The protein below binds the small molecule below.
Small molecule (SMILES): OC[C@H]1O[C@@H](n2cnc3c(N[C@@H]4CCc5ccccc54)ncnc32)[C@H](O)[C@@H]1O

Sequence of chain 1.B:
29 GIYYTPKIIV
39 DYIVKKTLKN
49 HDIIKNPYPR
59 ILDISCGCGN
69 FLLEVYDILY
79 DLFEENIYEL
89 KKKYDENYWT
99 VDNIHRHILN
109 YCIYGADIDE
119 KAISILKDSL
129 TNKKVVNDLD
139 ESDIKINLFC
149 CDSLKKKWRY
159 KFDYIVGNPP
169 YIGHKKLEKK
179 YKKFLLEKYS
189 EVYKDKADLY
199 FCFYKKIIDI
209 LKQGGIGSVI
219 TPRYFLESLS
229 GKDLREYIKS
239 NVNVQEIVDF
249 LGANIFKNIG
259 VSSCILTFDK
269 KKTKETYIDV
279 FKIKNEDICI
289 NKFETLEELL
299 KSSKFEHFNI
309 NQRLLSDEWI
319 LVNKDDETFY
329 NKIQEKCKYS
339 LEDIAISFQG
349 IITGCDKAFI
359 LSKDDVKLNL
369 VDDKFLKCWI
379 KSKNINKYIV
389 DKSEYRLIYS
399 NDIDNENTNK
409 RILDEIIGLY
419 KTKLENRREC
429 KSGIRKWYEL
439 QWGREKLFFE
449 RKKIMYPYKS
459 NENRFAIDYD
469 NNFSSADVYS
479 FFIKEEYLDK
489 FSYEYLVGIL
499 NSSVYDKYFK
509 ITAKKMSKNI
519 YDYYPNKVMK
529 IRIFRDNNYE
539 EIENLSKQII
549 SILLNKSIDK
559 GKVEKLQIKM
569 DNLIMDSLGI

Binding-site contacts:
Ligand atom C9 contacts residue PHE201 of chain 1.B at 3.8 Å (hydrophobic).
Ligand atom O3 contacts residue SER63 of chain 1.B at 3.2 Å.
Ligand atom N1 contacts residue PRO168 of chain 1.B at 3.8 Å.
Ligand atom N4 contacts residue ASP150 of chain 1.B at 3.0 Å (salt-bridge).
Ligand atom O1 contacts residue ASP117 of chain 1.B at 3.8 Å.
Ligand atom C8 contacts residue ILE116 of chain 1.B at 3.6 Å (hydrophobic).
Ligand atom O contacts residue GLY65 of chain 1.B at 3.4 Å.
Ligand atom O2 contacts residue GLY29 of chain 1.B at 2.6 Å (h-bond).
Ligand atom C4 contacts residue ASP115 of chain 1.B at 3.2 Å.
Ligand atom C1 contacts residue GLY29 of chain 1.B at 3.7 Å.
Ligand atom C7 contacts residue ILE116 of chain 1.B at 3.8 Å (hydrophobic).
Ligand atom C13 contacts residue ASP150 of chain 1.B at 3.7 Å.
Ligand atom C8 contacts residue ILE62 of chain 1.B at 3.4 Å (hydrophobic).
Ligand atom C13 contacts residue TYR179 of chain 1.B at 3.8 Å (hydrophobic).
Ligand atom O contacts residue ASP115 of chain 1.B at 2.6 Å (salt-bridge).
Ligand atom O1 contacts residue ASP115 of chain 1.B at 2.6 Å (salt-bridge).
Ligand atom C11 contacts residue LEU197 of chain 1.B at 3.8 Å (hydrophobic).
Ligand atom O3 contacts residue ASP115 of chain 1.B at 3.8 Å.
Ligand atom C5 contacts residue ILE116 of chain 1.B at 3.8 Å (hydrophobic).
Ligand atom C3 contacts residue GLY29 of chain 1.B at 3.5 Å.
Ligand atom N2 contacts residue ILE62 of chain 1.B at 3.6 Å.
Ligand atom C3 contacts residue PRO168 of chain 1.B at 3.8 Å (hydrophobic).
Ligand atom C18 contacts residue TYR179 of chain 1.B at 3.4 Å (hydrophobic).
Ligand atom N3 contacts residue SER151 of chain 1.B at 3.1 Å (h-bond).
Ligand atom C11 contacts residue LEU152 of chain 1.B at 3.8 Å (hydrophobic).
Ligand atom C contacts residue GLY29 of chain 1.B at 3.1 Å.
Ligand atom O2 contacts residue PRO168 of chain 1.B at 3.6 Å.
Ligand atom N contacts residue ILE116 of chain 1.B at 3.8 Å.
Ligand atom N2 contacts residue ILE116 of chain 1.B at 3.4 Å (h-bond).
Ligand atom N2 contacts residue ASP115 of chain 1.B at 3.6 Å.
Ligand atom C contacts residue ASP115 of chain 1.B at 3.5 Å.
Ligand atom O1 contacts residue ILE116 of chain 1.B at 3.7 Å.
Ligand atom C12 contacts residue TYR179 of chain 1.B at 3.2 Å (hydrophobic).
Ligand atom C5 contacts residue PRO168 of chain 1.B at 3.7 Å (hydrophobic).
Ligand atom O contacts residue ILE30 of chain 1.B at 3.3 Å.
Ligand atom C8 contacts residue SER151 of chain 1.B at 3.2 Å.
Ligand atom C10 contacts residue ASP150 of chain 1.B at 3.8 Å.
Ligand atom O3 contacts residue PRO168 of chain 1.B at 3.7 Å.
Ligand atom C11 contacts residue ASP150 of chain 1.B at 3.8 Å.
Ligand atom C1 contacts residue ASP115 of chain 1.B at 3.5 Å.